A small-molecule ligand and the protein it binds are described below.
Small molecule (SMILES): COC1=C(OC)C(=O)C(C/C=C(\C)CC/C=C(\C)CC/C=C(\C)CC/C=C(\C)CC/C=C(\C)CC/C=C(\C)CC/C=C(\C)CC/C=C(\C)CC/C=C(\C)CCC=C(C)C)=C(C)C1=O

Binding-site contacts:
Ligand atom C1 contacts residue TYR16 of chain 1.B at 3.7 Å (hydrophobic).
Ligand atom C7 contacts residue HEM1 of chain 1.L at 4.0 Å.
Ligand atom O4 contacts residue TRP30 of chain 1.B at 4.0 Å.
Ligand atom C5 contacts residue HEM1 of chain 1.L at 3.5 Å.
Ligand atom C7 contacts residue LEU17 of chain 1.B at 3.8 Å (hydrophobic).
Ligand atom C6 contacts residue HEM1 of chain 1.L at 3.4 Å.
Ligand atom C6 contacts residue MET221 of chain 1.B at 4.0 Å (hydrophobic).
Ligand atom C3M contacts residue LEU201 of chain 1.B at 3.8 Å (hydrophobic).
Ligand atom C3M contacts residue GLN22 of chain 1.B at 1.4 Å.
Ligand atom O2 contacts residue SER20 of chain 1.B at 3.4 Å (h-bond).
Ligand atom C4M contacts residue HEM1 of chain 1.L at 4.0 Å.
Ligand atom O2 contacts residue LEU201 of chain 1.B at 3.4 Å.
Ligand atom C4 contacts residue MET221 of chain 1.B at 3.7 Å (hydrophobic).
Ligand atom O5 contacts residue ASP229 of chain 1.B at 3.9 Å.
Ligand atom C2 contacts residue GLN22 of chain 1.B at 3.7 Å.
Ligand atom C3 contacts residue GLN22 of chain 1.B at 3.2 Å.
Ligand atom C8 contacts residue HEM1 of chain 1.L at 3.3 Å.
Ligand atom C1M contacts residue LEU198 of chain 1.B at 4.0 Å (hydrophobic).
Ligand atom C13 contacts residue LEU198 of chain 1.B at 3.6 Å (hydrophobic).
Ligand atom C5 contacts residue MET221 of chain 1.B at 3.5 Å (hydrophobic).
Ligand atom O5 contacts residue SER34 of chain 1.B at 3.9 Å.
Ligand atom O5 contacts residue HEM1 of chain 1.L at 3.6 Å.
Ligand atom C3M contacts residue SER206 of chain 1.B at 3.8 Å.
Ligand atom O3 contacts residue HEM1 of chain 1.L at 3.5 Å.
Ligand atom O2 contacts residue TYR16 of chain 1.B at 3.9 Å.
Ligand atom C1M contacts residue TYR16 of chain 1.B at 3.4 Å (hydrophobic).
Ligand atom O5 contacts residue MET221 of chain 1.B at 3.7 Å.
Ligand atom O2 contacts residue GLN22 of chain 1.B at 3.4 Å (h-bond).
Ligand atom O3 contacts residue GLN22 of chain 1.B at 2.7 Å (h-bond).
Ligand atom C16 contacts residue LEU198 of chain 1.B at 3.8 Å (hydrophobic).
Ligand atom C11 contacts residue GLY37 of chain 1.B at 4.0 Å.
Ligand atom C2 contacts residue LEU201 of chain 1.B at 3.9 Å (hydrophobic).
Ligand atom C4 contacts residue HEM1 of chain 1.L at 3.6 Å.
Ligand atom C1 contacts residue HEM1 of chain 1.L at 4.0 Å.
Ligand atom C3M contacts residue SER20 of chain 1.B at 3.9 Å.
Ligand atom C12 contacts residue GLY37 of chain 1.B at 3.8 Å.
Ligand atom O4 contacts residue HEM1 of chain 1.L at 3.1 Å.
Ligand atom C3 contacts residue HEM1 of chain 1.L at 3.8 Å.
Ligand atom C4M contacts residue GLN22 of chain 1.B at 3.1 Å.
Ligand atom O3 contacts residue LEU201 of chain 1.B at 3.6 Å.

Sequence of chain 1.B:
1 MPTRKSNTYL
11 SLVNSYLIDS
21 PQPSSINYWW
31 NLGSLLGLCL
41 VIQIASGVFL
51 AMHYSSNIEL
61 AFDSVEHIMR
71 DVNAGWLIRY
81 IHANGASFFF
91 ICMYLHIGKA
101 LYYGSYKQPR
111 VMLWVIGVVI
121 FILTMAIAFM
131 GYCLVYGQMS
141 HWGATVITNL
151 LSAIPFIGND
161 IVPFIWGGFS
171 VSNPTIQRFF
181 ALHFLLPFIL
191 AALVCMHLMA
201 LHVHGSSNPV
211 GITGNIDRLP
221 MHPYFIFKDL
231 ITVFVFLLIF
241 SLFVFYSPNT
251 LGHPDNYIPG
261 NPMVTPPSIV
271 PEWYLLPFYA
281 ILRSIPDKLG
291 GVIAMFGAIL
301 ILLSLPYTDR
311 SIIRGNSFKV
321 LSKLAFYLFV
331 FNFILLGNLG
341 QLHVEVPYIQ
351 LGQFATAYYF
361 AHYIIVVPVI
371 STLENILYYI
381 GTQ